Binding-site contacts:
Ligand atom O8 contacts residue K1 of chain 1.C at 2.9 Å.
Ligand atom O9 contacts residue MET225 of chain 1.A at 3.6 Å.
Ligand atom O4 contacts residue SER223 of chain 1.A at 3.5 Å (h-bond).
Ligand atom O10 contacts residue HIS191 of chain 1.A at 2.8 Å (h-bond).
Ligand atom N2 contacts residue ILE171 of chain 1.A at 3.3 Å (h-bond).
Ligand atom C19 contacts residue ILE171 of chain 1.A at 3.4 Å (hydrophobic).
Ligand atom C15 contacts residue THR153 of chain 1.A at 3.4 Å.
Ligand atom O6 contacts residue PRO226 of chain 1.A at 3.3 Å (h-bond).
Ligand atom P1 contacts residue MN1 of chain 1.B at 3.4 Å.
Ligand atom C2 contacts residue ALA172 of chain 1.A at 3.5 Å (hydrophobic).
Ligand atom O3 contacts residue ALA173 of chain 1.A at 2.8 Å (h-bond).
Ligand atom O7 contacts residue K1 of chain 1.C at 3.0 Å.
Ligand atom O8 contacts residue HIS191 of chain 1.A at 3.1 Å (h-bond).
Ligand atom O7 contacts residue SER170 of chain 1.A at 3.2 Å.
Ligand atom O8 contacts residue ASN168 of chain 1.A at 2.9 Å (h-bond).
Ligand atom O9 contacts residue HIS191 of chain 1.A at 3.5 Å (h-bond).
Ligand atom O9 contacts residue PRO226 of chain 1.A at 3.5 Å.
Ligand atom O9 contacts residue K1 of chain 1.C at 3.6 Å.
Ligand atom O9 contacts residue LYS391 of chain 1.A at 2.7 Å (salt-bridge).
Ligand atom P1 contacts residue HIS191 of chain 1.A at 3.5 Å.
Ligand atom C14 contacts residue SER224 of chain 1.A at 3.4 Å.
Ligand atom P1 contacts residue K1 of chain 1.C at 3.4 Å.
Ligand atom N2 contacts residue GLN190 of chain 1.A at 3.2 Å (h-bond).
Ligand atom O9 contacts residue MN1 of chain 1.B at 3.6 Å.
Ligand atom C16 contacts residue THR153 of chain 1.A at 3.6 Å.
Ligand atom C10 contacts residue ILE327 of chain 1.A at 3.4 Å (hydrophobic).
Ligand atom O8 contacts residue GLU233 of chain 1.A at 3.1 Å (salt-bridge).
Ligand atom O5 contacts residue GLN190 of chain 1.A at 2.9 Å (h-bond).
Ligand atom C21 contacts residue SER223 of chain 1.A at 3.6 Å.
Ligand atom O8 contacts residue MN1 of chain 1.B at 2.2 Å.
Ligand atom O4 contacts residue ILE171 of chain 1.A at 2.9 Å (h-bond).
Ligand atom O1 contacts residue GLN190 of chain 1.A at 2.9 Å (h-bond).
Ligand atom C1 contacts residue GLN190 of chain 1.A at 3.5 Å.
Ligand atom C2 contacts residue ALA173 of chain 1.A at 3.5 Å (hydrophobic).
Ligand atom O6 contacts residue MET225 of chain 1.A at 3.3 Å.
Ligand atom N4 contacts residue ILE171 of chain 1.A at 3.5 Å (h-bond).
Ligand atom O7 contacts residue SER223 of chain 1.A at 3.4 Å (h-bond).
Ligand atom N1 contacts residue ALA172 of chain 1.A at 3.6 Å.
Ligand atom C6 contacts residue ILE327 of chain 1.A at 3.5 Å (hydrophobic).
Ligand atom C4 contacts residue ILE171 of chain 1.A at 3.3 Å (hydrophobic).

The small molecule below binds the protein below.
Small molecule (SMILES): Cc1cc2c3c(c1C)C(C)(C)C[C@@H](O)N3c1c(nc(O)[nH]c1=O)N2C[C@H](O)[C@H](O)[C@H](O)COP(=O)(O)O

Sequence of chain 1.A:
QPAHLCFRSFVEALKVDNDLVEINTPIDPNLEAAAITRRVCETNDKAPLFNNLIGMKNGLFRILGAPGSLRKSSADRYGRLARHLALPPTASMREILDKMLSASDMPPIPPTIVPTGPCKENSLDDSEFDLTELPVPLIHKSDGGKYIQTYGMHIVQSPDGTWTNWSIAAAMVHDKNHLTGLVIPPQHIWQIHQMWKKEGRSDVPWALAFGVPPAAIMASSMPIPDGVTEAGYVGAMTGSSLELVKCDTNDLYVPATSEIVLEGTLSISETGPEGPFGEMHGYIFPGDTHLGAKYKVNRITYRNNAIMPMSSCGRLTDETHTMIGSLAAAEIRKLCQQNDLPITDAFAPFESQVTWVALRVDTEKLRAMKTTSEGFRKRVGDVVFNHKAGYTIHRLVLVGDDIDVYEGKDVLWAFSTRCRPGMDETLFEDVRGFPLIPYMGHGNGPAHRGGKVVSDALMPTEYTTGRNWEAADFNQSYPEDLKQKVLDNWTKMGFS